Binding-site contacts:
Ligand atom O7 contacts residue ASN271 of chain 3.D at 2.8 Å (h-bond).
Ligand atom O6 contacts residue THR273 of chain 3.D at 4.2 Å.
Ligand atom C7 contacts residue VAL410 of chain 3.D at 4.1 Å (hydrophobic).
Ligand atom C5 contacts residue ASN271 of chain 3.D at 3.6 Å.
Ligand atom C8 contacts residue ASN271 of chain 3.D at 4.3 Å.
Ligand atom C2 contacts residue ASN271 of chain 3.D at 2.5 Å.
Ligand atom O5 contacts residue ASN271 of chain 3.D at 2.3 Å (h-bond).
Ligand atom O5 contacts residue ILE292 of chain 3.D at 3.4 Å.
Ligand atom C1 contacts residue ILE292 of chain 3.D at 4.1 Å (hydrophobic).
Ligand atom N2 contacts residue ASN271 of chain 3.D at 2.9 Å (h-bond).
Ligand atom O7 contacts residue VAL410 of chain 3.D at 4.4 Å.
Ligand atom C3 contacts residue ASN271 of chain 3.D at 3.8 Å.
Ligand atom O6 contacts residue ILE292 of chain 3.D at 3.3 Å.
Ligand atom C1 contacts residue ASN271 of chain 3.D at 1.4 Å.
Ligand atom C8 contacts residue VAL410 of chain 3.D at 3.7 Å (hydrophobic).
Ligand atom C4 contacts residue ASN271 of chain 3.D at 4.2 Å.
Ligand atom C7 contacts residue ASN271 of chain 3.D at 3.1 Å.
Ligand atom C6 contacts residue ILE292 of chain 3.D at 4.4 Å (hydrophobic).

Sequence of chain 3.D:
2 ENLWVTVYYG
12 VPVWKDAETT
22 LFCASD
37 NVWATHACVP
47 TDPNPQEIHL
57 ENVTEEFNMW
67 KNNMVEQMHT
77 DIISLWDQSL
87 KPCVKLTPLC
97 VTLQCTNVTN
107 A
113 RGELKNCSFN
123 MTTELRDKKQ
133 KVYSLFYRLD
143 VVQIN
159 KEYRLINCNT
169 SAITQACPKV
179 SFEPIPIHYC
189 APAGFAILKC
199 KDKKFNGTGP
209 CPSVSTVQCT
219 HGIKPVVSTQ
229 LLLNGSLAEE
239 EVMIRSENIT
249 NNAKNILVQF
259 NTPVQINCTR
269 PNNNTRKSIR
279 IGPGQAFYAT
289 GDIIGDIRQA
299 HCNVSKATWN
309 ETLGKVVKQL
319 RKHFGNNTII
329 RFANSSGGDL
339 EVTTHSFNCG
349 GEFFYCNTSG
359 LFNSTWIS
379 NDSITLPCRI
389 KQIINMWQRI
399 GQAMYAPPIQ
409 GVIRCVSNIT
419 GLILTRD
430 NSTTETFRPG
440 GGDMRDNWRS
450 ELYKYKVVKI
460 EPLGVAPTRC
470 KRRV

A small-molecule ligand and the protein it binds are described below.
Small molecule (SMILES): CC(=O)N[C@H]1[C@H](O[C@H]2[C@H](O)[C@@H](NC(C)=O)CO[C@@H]2CO)O[C@H](CO)[C@@H](O)[C@@H]1O